Binding-site contacts:
Ligand atom C13 contacts residue TRP90 of chain 1.G at 3.5 Å (hydrophobic).
Ligand atom C07 contacts residue HEM1 of chain 1.Y at 2.8 Å.
Ligand atom C11 contacts residue ALA287 of chain 1.G at 3.6 Å (hydrophobic).
Ligand atom C14 contacts residue PHE104 of chain 1.G at 3.8 Å (hydrophobic).
Ligand atom N17 contacts residue TRP234 of chain 1.G at 3.7 Å.
Ligand atom N17 contacts residue GLU284 of chain 1.G at 3.4 Å.
Ligand atom C13 contacts residue GLU284 of chain 1.G at 4.1 Å.
Ligand atom C01 contacts residue ILE462 of chain 1.G at 3.8 Å (hydrophobic).
Ligand atom N17 contacts residue ARG94 of chain 1.G at 3.5 Å (salt-bridge).
Ligand atom C10 contacts residue GLY288 of chain 1.G at 3.5 Å.
Ligand atom C16 contacts residue TRP234 of chain 1.G at 4.2 Å (hydrophobic).
Ligand atom N06 contacts residue HEM1 of chain 1.Y at 2.0 Å.
Ligand atom C02 contacts residue PHE205 of chain 1.G at 3.8 Å (hydrophobic).
Ligand atom C02 contacts residue ILE462 of chain 1.G at 3.6 Å (hydrophobic).
Ligand atom C14 contacts residue TRP90 of chain 1.G at 3.8 Å (hydrophobic).
Ligand atom C15 contacts residue PHE104 of chain 1.G at 4.0 Å (hydrophobic).
Ligand atom C12 contacts residue ALA287 of chain 1.G at 3.7 Å (hydrophobic).
Ligand atom C16 contacts residue GLU284 of chain 1.G at 3.8 Å.
Ligand atom C03 contacts residue GLY288 of chain 1.G at 4.0 Å.
Ligand atom C11 contacts residue GLY288 of chain 1.G at 3.4 Å.
Ligand atom C16 contacts residue TRP90 of chain 1.G at 3.7 Å (hydrophobic).
Ligand atom C08 contacts residue HEM1 of chain 1.Y at 4.1 Å.
Ligand atom C01 contacts residue PHE461 of chain 1.G at 3.4 Å (hydrophobic).
Ligand atom C07 contacts residue PHE104 of chain 1.G at 4.0 Å (hydrophobic).
Ligand atom C08 contacts residue PHE104 of chain 1.G at 4.0 Å (hydrophobic).
Ligand atom C12 contacts residue TRP90 of chain 1.G at 3.9 Å (hydrophobic).
Ligand atom C05 contacts residue GLY288 of chain 1.G at 4.1 Å.
Ligand atom N04 contacts residue THR292 of chain 1.G at 3.5 Å.
Ligand atom C15 contacts residue GLY288 of chain 1.G at 4.0 Å.
Ligand atom C09 contacts residue PHE104 of chain 1.G at 4.0 Å (hydrophobic).
Ligand atom C12 contacts residue GLY288 of chain 1.G at 3.8 Å.
Ligand atom C03 contacts residue THR292 of chain 1.G at 3.7 Å.
Ligand atom C02 contacts residue THR292 of chain 1.G at 4.0 Å.
Ligand atom C11 contacts residue TRP90 of chain 1.G at 4.2 Å (hydrophobic).
Ligand atom C05 contacts residue THR292 of chain 1.G at 3.7 Å.
Ligand atom N06 contacts residue THR292 of chain 1.G at 4.2 Å.
Ligand atom C08 contacts residue THR292 of chain 1.G at 3.9 Å.
Ligand atom C11 contacts residue PHE205 of chain 1.G at 4.1 Å (hydrophobic).
Ligand atom C05 contacts residue HEM1 of chain 1.Y at 2.9 Å.
Ligand atom C01 contacts residue PHE104 of chain 1.G at 4.1 Å (hydrophobic).

The small molecule below binds the protein below.
Small molecule (SMILES): N#Cc1ccc([C@H]2CCCc3cncn32)cc1

Sequence of chain 1.G:
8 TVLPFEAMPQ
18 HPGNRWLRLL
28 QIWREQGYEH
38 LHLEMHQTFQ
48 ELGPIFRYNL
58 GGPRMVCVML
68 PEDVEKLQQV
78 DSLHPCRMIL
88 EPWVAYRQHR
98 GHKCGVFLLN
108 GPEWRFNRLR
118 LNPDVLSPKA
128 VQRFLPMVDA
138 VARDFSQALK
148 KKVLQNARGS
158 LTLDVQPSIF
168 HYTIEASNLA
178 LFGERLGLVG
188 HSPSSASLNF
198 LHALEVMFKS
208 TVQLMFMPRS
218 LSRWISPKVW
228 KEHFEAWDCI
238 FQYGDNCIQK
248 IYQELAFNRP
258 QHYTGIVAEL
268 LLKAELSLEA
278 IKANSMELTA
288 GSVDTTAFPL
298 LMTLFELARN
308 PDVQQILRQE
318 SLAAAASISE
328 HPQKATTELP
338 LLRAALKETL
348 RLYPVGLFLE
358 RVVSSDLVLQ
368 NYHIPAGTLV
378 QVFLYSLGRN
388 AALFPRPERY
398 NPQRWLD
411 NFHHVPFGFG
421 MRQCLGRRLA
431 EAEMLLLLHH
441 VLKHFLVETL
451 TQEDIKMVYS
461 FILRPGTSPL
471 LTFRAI